The protein below binds the small molecule below.
Small molecule (SMILES): CC(=O)N[C@@H]1[C@@H](O)[C@H](O)[C@@H](CO)O[C@H]1O

Sequence of chain 1.B:
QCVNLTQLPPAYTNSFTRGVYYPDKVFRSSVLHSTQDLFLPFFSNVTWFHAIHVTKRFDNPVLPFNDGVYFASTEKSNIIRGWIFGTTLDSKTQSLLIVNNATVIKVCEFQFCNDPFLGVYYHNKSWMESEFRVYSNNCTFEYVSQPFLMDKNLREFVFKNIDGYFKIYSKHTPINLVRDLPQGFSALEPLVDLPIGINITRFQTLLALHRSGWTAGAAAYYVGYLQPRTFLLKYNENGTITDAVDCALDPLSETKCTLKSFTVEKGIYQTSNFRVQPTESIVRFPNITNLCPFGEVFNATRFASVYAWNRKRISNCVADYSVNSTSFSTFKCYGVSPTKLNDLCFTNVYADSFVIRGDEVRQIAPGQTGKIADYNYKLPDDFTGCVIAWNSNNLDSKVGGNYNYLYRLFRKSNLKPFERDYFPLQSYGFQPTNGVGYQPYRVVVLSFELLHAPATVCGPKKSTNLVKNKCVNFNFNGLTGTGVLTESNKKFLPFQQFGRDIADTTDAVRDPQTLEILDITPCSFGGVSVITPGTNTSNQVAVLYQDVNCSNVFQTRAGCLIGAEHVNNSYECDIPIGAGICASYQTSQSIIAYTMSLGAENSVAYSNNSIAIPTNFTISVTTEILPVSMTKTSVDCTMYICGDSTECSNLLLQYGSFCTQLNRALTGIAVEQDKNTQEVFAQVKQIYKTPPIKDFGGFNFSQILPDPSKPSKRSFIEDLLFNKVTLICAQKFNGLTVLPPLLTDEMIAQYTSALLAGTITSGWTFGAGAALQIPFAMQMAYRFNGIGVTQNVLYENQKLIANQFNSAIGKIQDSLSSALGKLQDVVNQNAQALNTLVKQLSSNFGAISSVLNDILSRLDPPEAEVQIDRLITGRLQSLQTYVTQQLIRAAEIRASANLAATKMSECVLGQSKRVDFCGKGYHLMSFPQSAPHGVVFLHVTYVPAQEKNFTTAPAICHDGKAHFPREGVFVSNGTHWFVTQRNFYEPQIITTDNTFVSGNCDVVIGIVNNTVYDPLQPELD

Binding-site contacts:
Ligand atom C8 contacts residue VAL1133 of chain 1.B at 4.3 Å (hydrophobic).
Ligand atom C8 contacts residue ASN1134 of chain 1.B at 3.9 Å.
Ligand atom C5 contacts residue ASN1134 of chain 1.B at 3.7 Å.
Ligand atom C4 contacts residue ASN1134 of chain 1.B at 4.2 Å.
Ligand atom O7 contacts residue ASN1134 of chain 1.B at 3.4 Å (h-bond).
Ligand atom C2 contacts residue ASN1134 of chain 1.B at 2.5 Å.
Ligand atom C7 contacts residue ASN1134 of chain 1.B at 3.2 Å.
Ligand atom N2 contacts residue ASN1134 of chain 1.B at 2.9 Å (h-bond).
Ligand atom O5 contacts residue ASN1134 of chain 1.B at 2.4 Å (h-bond).
Ligand atom C3 contacts residue ASN1134 of chain 1.B at 3.8 Å.
Ligand atom C1 contacts residue ASN1134 of chain 1.B at 1.4 Å.